Sequence of chain 45.C:
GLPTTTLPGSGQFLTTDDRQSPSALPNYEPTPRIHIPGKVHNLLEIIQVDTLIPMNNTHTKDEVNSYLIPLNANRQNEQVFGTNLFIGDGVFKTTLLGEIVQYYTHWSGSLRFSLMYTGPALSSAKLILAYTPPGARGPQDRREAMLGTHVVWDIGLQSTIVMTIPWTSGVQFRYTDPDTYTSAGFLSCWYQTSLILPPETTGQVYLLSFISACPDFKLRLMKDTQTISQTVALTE

A protein and the small-molecule ligand that binds it are described below.
Small molecule (SMILES): Cc1cc(CCCCCCCOc2ccc(C3=N[C@@H](C)CO3)cc2)on1

Sequence of chain 45.A:
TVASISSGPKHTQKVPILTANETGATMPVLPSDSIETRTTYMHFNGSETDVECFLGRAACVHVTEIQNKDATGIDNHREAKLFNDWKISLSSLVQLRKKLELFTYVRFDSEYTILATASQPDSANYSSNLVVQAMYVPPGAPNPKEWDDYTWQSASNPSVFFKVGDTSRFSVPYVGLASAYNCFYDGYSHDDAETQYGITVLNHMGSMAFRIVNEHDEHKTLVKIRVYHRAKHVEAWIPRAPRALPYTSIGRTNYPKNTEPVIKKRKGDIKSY

Binding-site contacts:
Ligand atom C5 contacts residue PHE186 of chain 45.A at 3.5 Å (hydrophobic).
Ligand atom C7C contacts residue TYR197 of chain 45.A at 3.8 Å (hydrophobic).
Ligand atom C31 contacts residue PRO174 of chain 45.A at 3.4 Å (hydrophobic).
Ligand atom C5 contacts residue TYR152 of chain 45.A at 3.8 Å (hydrophobic).
Ligand atom C6B contacts residue TYR197 of chain 45.A at 3.6 Å (hydrophobic).
Ligand atom C2C contacts residue VAL188 of chain 45.A at 3.2 Å (hydrophobic).
Ligand atom O1 contacts residue VAL188 of chain 45.A at 3.8 Å.
Ligand atom O1B contacts residue TYR128 of chain 45.A at 3.9 Å.
Ligand atom C4 contacts residue TYR152 of chain 45.A at 3.9 Å (hydrophobic).
Ligand atom C31 contacts residue ALA150 of chain 45.A at 3.5 Å (hydrophobic).
Ligand atom C2B contacts residue MET221 of chain 45.A at 3.6 Å (hydrophobic).
Ligand atom C3 contacts residue PHE186 of chain 45.A at 3.8 Å (hydrophobic).
Ligand atom O1 contacts residue TYR152 of chain 45.A at 3.9 Å.
Ligand atom O1 contacts residue PHE186 of chain 45.A at 3.5 Å.
Ligand atom C4C contacts residue TYR152 of chain 45.A at 3.8 Å (hydrophobic).
Ligand atom C1B contacts residue MET221 of chain 45.A at 4.0 Å (hydrophobic).
Ligand atom C31 contacts residue SER175 of chain 45.A at 3.6 Å.
Ligand atom N2 contacts residue ALA24 of chain 45.C at 3.4 Å.
Ligand atom O1B contacts residue MET221 of chain 45.A at 3.4 Å.
Ligand atom C5C contacts residue TYR128 of chain 45.A at 3.5 Å (hydrophobic).
Ligand atom C4 contacts residue PHE186 of chain 45.A at 3.6 Å (hydrophobic).
Ligand atom C3C contacts residue VAL188 of chain 45.A at 3.3 Å (hydrophobic).
Ligand atom C4C contacts residue ILE104 of chain 45.A at 3.7 Å (hydrophobic).
Ligand atom C6C contacts residue MET221 of chain 45.A at 3.7 Å (hydrophobic).
Ligand atom CM1 contacts residue SER107 of chain 45.A at 3.6 Å.
Ligand atom C7C contacts residue TYR128 of chain 45.A at 3.6 Å (hydrophobic).
Ligand atom C5C contacts residue ILE104 of chain 45.A at 3.5 Å (hydrophobic).
Ligand atom N2 contacts residue PRO174 of chain 45.A at 3.9 Å.
Ligand atom C3C contacts residue TYR128 of chain 45.A at 3.9 Å (hydrophobic).
Ligand atom N2 contacts residue PHE186 of chain 45.A at 3.7 Å.
Ligand atom C1C contacts residue TYR152 of chain 45.A at 4.0 Å (hydrophobic).
Ligand atom C4 contacts residue MET224 of chain 45.A at 3.8 Å (hydrophobic).
Ligand atom C3 contacts residue PRO174 of chain 45.A at 3.8 Å (hydrophobic).
Ligand atom O1 contacts residue ALA24 of chain 45.C at 3.6 Å.
Ligand atom O1B contacts residue ILE104 of chain 45.A at 3.8 Å.
Ligand atom C3B contacts residue MET221 of chain 45.A at 4.0 Å (hydrophobic).
Ligand atom C31 contacts residue VAL176 of chain 45.A at 3.3 Å (hydrophobic).
Ligand atom C5B contacts residue LEU106 of chain 45.A at 3.7 Å (hydrophobic).
Ligand atom C6C contacts residue VAL191 of chain 45.A at 3.2 Å (hydrophobic).
Ligand atom C5B contacts residue TYR197 of chain 45.A at 3.7 Å (hydrophobic).